A small-molecule ligand and the protein it binds are described below.
Small molecule (SMILES): OC[C@H]1O[C@H](O[C@H]2[C@H](O)[C@@H](O)[C@@H](O)O[C@@H]2CO)[C@H](O)[C@@H](O)[C@@H]1O

Binding-site contacts:
Ligand atom C3 contacts residue TRP457 of chain 4.A at 4.0 Å (hydrophobic).
Ligand atom O3 contacts residue ALA180 of chain 4.A at 3.4 Å.
Ligand atom C6 contacts residue PRO271 of chain 4.A at 3.7 Å (hydrophobic).
Ligand atom O4 contacts residue TRP179 of chain 4.A at 3.8 Å.
Ligand atom C2 contacts residue TRP457 of chain 4.A at 4.0 Å (hydrophobic).
Ligand atom O2 contacts residue ALA180 of chain 4.A at 3.5 Å.
Ligand atom C1 contacts residue ASP131 of chain 4.A at 3.6 Å.
Ligand atom C6 contacts residue GLU270 of chain 4.A at 3.6 Å.
Ligand atom O1 contacts residue ASN129 of chain 4.A at 3.7 Å.
Ligand atom C2 contacts residue GLU228 of chain 4.A at 3.9 Å.
Ligand atom C2 contacts residue TRP347 of chain 4.A at 3.8 Å (hydrophobic).
Ligand atom O6 contacts residue PHE273 of chain 4.A at 3.6 Å.
Ligand atom C1 contacts residue TYR272 of chain 4.A at 3.6 Å (hydrophobic).
Ligand atom O3 contacts residue ASP182 of chain 4.A at 2.7 Å (salt-bridge).
Ligand atom C4 contacts residue TRP457 of chain 4.A at 3.7 Å (hydrophobic).
Ligand atom O4 contacts residue ARG461 of chain 4.A at 3.9 Å.
Ligand atom O3 contacts residue TRP457 of chain 4.A at 3.5 Å (h-bond).
Ligand atom C6 contacts residue TYR272 of chain 4.A at 3.7 Å (hydrophobic).
Ligand atom C3 contacts residue ASP182 of chain 4.A at 3.7 Å.
Ligand atom O3 contacts residue ARG183 of chain 4.A at 3.2 Å (salt-bridge).
Ligand atom O2 contacts residue TRP179 of chain 4.A at 3.4 Å (h-bond).
Ligand atom C6 contacts residue TRP457 of chain 4.A at 3.8 Å (hydrophobic).
Ligand atom O2 contacts residue ASP182 of chain 4.A at 2.7 Å (salt-bridge).
Ligand atom O2 contacts residue LYS132 of chain 4.A at 2.7 Å (salt-bridge).
Ligand atom O6 contacts residue PRO271 of chain 4.A at 3.4 Å.
Ligand atom O3 contacts residue TRP179 of chain 4.A at 3.8 Å.
Ligand atom C1 contacts residue TRP347 of chain 4.A at 3.7 Å (hydrophobic).
Ligand atom O4 contacts residue ARG183 of chain 4.A at 3.1 Å (salt-bridge).
Ligand atom C1 contacts residue LYS132 of chain 4.A at 3.8 Å.
Ligand atom O6 contacts residue GLU270 of chain 4.A at 2.8 Å (salt-bridge).
Ligand atom O1 contacts residue LYS132 of chain 4.A at 2.8 Å (salt-bridge).
Ligand atom O6 contacts residue TYR272 of chain 4.A at 3.3 Å.
Ligand atom C2 contacts residue ASP182 of chain 4.A at 3.5 Å.
Ligand atom C2 contacts residue LYS132 of chain 4.A at 3.8 Å.
Ligand atom O2 contacts residue TRP347 of chain 4.A at 3.9 Å.
Ligand atom C4 contacts residue TYR272 of chain 4.A at 4.0 Å (hydrophobic).
Ligand atom O2 contacts residue GLU228 of chain 4.A at 3.0 Å (salt-bridge).
Ligand atom O1 contacts residue ASP131 of chain 4.A at 2.7 Å (salt-bridge).
Ligand atom C3 contacts residue TRP179 of chain 4.A at 3.7 Å (hydrophobic).
Ligand atom O5 contacts residue TYR272 of chain 4.A at 3.1 Å.

Sequence of chain 4.A:
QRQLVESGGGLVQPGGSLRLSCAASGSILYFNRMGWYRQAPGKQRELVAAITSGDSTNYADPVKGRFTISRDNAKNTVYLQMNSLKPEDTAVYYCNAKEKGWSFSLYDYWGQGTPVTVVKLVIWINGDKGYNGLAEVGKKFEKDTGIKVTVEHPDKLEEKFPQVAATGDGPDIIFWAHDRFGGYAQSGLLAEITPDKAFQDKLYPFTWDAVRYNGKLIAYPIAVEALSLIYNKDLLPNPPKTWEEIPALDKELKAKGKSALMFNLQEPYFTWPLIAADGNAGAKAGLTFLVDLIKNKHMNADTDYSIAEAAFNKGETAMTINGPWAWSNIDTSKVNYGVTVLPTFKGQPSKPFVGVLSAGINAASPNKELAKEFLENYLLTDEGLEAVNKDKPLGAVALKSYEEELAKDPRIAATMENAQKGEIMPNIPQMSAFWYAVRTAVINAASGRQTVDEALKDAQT